Sequence of chain 2.A:
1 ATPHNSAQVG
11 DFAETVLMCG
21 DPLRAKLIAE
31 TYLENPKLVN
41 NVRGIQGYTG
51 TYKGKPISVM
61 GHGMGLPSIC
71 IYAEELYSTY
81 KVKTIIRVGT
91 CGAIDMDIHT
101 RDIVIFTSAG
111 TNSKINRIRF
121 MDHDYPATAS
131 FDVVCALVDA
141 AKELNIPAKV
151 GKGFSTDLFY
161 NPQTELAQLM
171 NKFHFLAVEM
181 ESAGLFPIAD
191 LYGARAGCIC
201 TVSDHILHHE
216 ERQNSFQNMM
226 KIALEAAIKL

Binding-site contacts:
Ligand atom N7 contacts residue SER203 of chain 2.A at 3.6 Å.
Ligand atom F contacts residue MET180 of chain 2.A at 3.9 Å.
Ligand atom C5' contacts residue PHE159 of chain 2.A at 3.7 Å (hydrophobic).
Ligand atom C6 contacts residue GLY92 of chain 2.A at 3.6 Å.
Ligand atom C2' contacts residue GLU181 of chain 2.A at 3.8 Å.
Ligand atom C3' contacts residue GLU181 of chain 2.A at 3.5 Å.
Ligand atom N3 contacts residue GLU179 of chain 2.A at 3.8 Å.
Ligand atom C4' contacts residue ARG43 of chain 4.A at 3.6 Å.
Ligand atom C5' contacts residue MET180 of chain 2.A at 3.8 Å (hydrophobic).
Ligand atom O4' contacts residue ARG43 of chain 4.A at 3.3 Å (salt-bridge).
Ligand atom C5 contacts residue VAL178 of chain 2.A at 3.9 Å (hydrophobic).
Ligand atom C5 contacts residue CYS91 of chain 2.A at 3.8 Å (hydrophobic).
Ligand atom C3' contacts residue MET180 of chain 2.A at 3.7 Å (hydrophobic).
Ligand atom C2' contacts residue MET180 of chain 2.A at 3.6 Å (hydrophobic).
Ligand atom O3' contacts residue MET64 of chain 2.A at 3.6 Å.
Ligand atom C6 contacts residue PHE159 of chain 2.A at 3.8 Å (hydrophobic).
Ligand atom N1 contacts residue PHE159 of chain 2.A at 3.7 Å.
Ligand atom F contacts residue THR156 of chain 2.A at 3.3 Å.
Ligand atom F contacts residue VAL178 of chain 2.A at 3.4 Å.
Ligand atom O5' contacts residue ARG43 of chain 4.A at 3.6 Å.
Ligand atom O5' contacts residue PHE159 of chain 2.A at 3.5 Å.
Ligand atom N6 contacts residue GLY92 of chain 2.A at 3.2 Å.
Ligand atom N3 contacts residue VAL178 of chain 2.A at 3.8 Å.
Ligand atom C4 contacts residue VAL178 of chain 2.A at 3.8 Å (hydrophobic).
Ligand atom N7 contacts residue CYS91 of chain 2.A at 3.3 Å.
Ligand atom N9 contacts residue THR90 of chain 2.A at 3.7 Å.
Ligand atom O5' contacts residue HIS4 of chain 4.A at 2.6 Å (h-bond).
Ligand atom C2' contacts residue GLU179 of chain 2.A at 3.8 Å.
Ligand atom C2 contacts residue PHE159 of chain 2.A at 3.6 Å (hydrophobic).
Ligand atom O3' contacts residue GLU181 of chain 2.A at 2.6 Å (salt-bridge).
Ligand atom C8 contacts residue THR90 of chain 2.A at 3.3 Å.
Ligand atom C1' contacts residue THR90 of chain 2.A at 3.5 Å.
Ligand atom F contacts residue PHE159 of chain 2.A at 3.6 Å.
Ligand atom N7 contacts residue GLY92 of chain 2.A at 3.5 Å (h-bond).
Ligand atom C5' contacts residue MET64 of chain 2.A at 3.9 Å (hydrophobic).
Ligand atom C5 contacts residue GLY92 of chain 2.A at 3.5 Å.
Ligand atom C8 contacts residue CYS91 of chain 2.A at 3.5 Å (hydrophobic).
Ligand atom N3 contacts residue PHE159 of chain 2.A at 3.9 Å.
Ligand atom C5' contacts residue HIS4 of chain 4.A at 3.7 Å.
Ligand atom C2 contacts residue VAL178 of chain 2.A at 3.9 Å (hydrophobic).

A small-molecule ligand and the protein it binds are described below.
Small molecule (SMILES): Nc1nc(F)nc2c1ncn2[C@H]1C[C@H](O)[C@@H](CO)O1

Sequence of chain 4.A:
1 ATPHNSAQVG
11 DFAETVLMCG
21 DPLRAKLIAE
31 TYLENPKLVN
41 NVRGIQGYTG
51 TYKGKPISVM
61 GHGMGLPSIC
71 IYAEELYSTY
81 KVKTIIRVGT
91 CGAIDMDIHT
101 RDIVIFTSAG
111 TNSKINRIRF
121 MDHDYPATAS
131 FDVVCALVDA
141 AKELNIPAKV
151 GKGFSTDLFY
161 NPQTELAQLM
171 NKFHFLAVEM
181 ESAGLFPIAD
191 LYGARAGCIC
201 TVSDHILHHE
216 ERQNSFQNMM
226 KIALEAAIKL